Sequence of chain 1.C:
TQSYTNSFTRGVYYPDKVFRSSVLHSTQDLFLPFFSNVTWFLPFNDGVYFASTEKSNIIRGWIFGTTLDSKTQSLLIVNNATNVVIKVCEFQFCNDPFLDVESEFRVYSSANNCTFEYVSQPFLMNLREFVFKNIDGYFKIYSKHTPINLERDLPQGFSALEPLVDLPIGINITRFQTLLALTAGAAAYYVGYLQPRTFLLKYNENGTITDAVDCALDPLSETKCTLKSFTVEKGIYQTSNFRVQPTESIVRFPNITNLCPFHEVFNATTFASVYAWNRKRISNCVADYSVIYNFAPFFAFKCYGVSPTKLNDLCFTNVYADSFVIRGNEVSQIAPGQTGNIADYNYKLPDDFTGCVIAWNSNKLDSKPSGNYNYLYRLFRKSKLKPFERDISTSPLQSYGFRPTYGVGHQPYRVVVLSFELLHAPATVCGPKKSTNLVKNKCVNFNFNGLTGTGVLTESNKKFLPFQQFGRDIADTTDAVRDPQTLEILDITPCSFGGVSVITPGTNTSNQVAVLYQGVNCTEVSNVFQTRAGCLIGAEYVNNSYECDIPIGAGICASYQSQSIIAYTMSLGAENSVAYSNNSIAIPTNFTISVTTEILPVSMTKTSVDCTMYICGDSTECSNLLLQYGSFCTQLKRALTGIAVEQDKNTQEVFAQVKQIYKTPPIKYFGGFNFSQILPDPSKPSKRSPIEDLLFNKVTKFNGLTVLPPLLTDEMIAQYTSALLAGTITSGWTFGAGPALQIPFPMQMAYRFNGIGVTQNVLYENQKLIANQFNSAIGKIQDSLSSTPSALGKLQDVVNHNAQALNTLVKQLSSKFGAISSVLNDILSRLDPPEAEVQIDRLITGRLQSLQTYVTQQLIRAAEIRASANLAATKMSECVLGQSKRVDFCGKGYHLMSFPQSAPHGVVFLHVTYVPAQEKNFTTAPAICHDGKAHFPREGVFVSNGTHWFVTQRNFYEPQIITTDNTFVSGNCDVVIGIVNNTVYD

Binding-site contacts:
Ligand atom O7 contacts residue LEU917 of chain 1.C at 3.3 Å.
Ligand atom C1 contacts residue ASN712 of chain 1.C at 1.4 Å.
Ligand atom O7 contacts residue GLN1066 of chain 1.C at 4.0 Å.
Ligand atom C7 contacts residue ASN712 of chain 1.C at 3.6 Å.
Ligand atom C6 contacts residue ASN712 of chain 1.C at 4.4 Å.
Ligand atom C7 contacts residue LEU917 of chain 1.C at 3.6 Å (hydrophobic).
Ligand atom C3 contacts residue LEU917 of chain 1.C at 4.4 Å (hydrophobic).
Ligand atom C2 contacts residue LEU917 of chain 1.C at 4.5 Å (hydrophobic).
Ligand atom C8 contacts residue LEU917 of chain 1.C at 4.2 Å (hydrophobic).
Ligand atom O5 contacts residue PHE713 of chain 1.C at 4.2 Å.
Ligand atom C5 contacts residue LEU917 of chain 1.C at 3.9 Å (hydrophobic).
Ligand atom O7 contacts residue ASN712 of chain 1.C at 4.0 Å.
Ligand atom C6 contacts residue LEU917 of chain 1.C at 4.4 Å (hydrophobic).
Ligand atom O4 contacts residue LEU917 of chain 1.C at 3.5 Å.
Ligand atom N2 contacts residue ASN712 of chain 1.C at 2.8 Å (h-bond).
Ligand atom N2 contacts residue LEU917 of chain 1.C at 4.2 Å.
Ligand atom O5 contacts residue LEU917 of chain 1.C at 4.4 Å.
Ligand atom O5 contacts residue ASN712 of chain 1.C at 2.4 Å (h-bond).
Ligand atom C4 contacts residue ASN712 of chain 1.C at 4.2 Å.
Ligand atom C6 contacts residue GLN921 of chain 1.C at 3.8 Å.
Ligand atom C2 contacts residue ASN712 of chain 1.C at 2.4 Å.
Ligand atom C5 contacts residue ASN712 of chain 1.C at 3.7 Å.
Ligand atom C3 contacts residue ASN712 of chain 1.C at 3.7 Å.
Ligand atom C4 contacts residue LEU917 of chain 1.C at 4.3 Å (hydrophobic).
Ligand atom O6 contacts residue ASN712 of chain 1.C at 4.4 Å.
Ligand atom C1 contacts residue LEU917 of chain 1.C at 4.3 Å (hydrophobic).
Ligand atom C5 contacts residue GLN921 of chain 1.C at 4.1 Å.

A small-molecule ligand and the protein it binds are described below.
Small molecule (SMILES): CC(=O)N[C@H]1[C@H](O[C@H]2[C@H](O)[C@@H](NC(C)=O)CO[C@@H]2CO)O[C@H](CO)[C@@H](O)[C@@H]1O